Sequence of chain 13.B:
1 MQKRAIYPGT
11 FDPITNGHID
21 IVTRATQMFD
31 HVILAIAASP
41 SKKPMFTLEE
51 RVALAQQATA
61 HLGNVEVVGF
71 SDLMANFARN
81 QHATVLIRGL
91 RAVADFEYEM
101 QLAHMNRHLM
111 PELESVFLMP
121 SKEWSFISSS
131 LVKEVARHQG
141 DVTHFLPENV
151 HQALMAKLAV

Sequence of chain 8.B:
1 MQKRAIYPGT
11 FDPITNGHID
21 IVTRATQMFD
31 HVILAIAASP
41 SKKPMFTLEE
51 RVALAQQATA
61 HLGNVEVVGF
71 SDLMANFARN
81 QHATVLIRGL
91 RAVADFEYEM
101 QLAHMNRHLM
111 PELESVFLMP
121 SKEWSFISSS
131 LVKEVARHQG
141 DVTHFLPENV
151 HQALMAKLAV

This protein binds this small molecule.
Small molecule (SMILES): COc1ccc(Oc2cccc([C@@H](C)Nc3nc4n(n3)C(=O)CC(C)=N4)c2)cc1

Binding-site contacts:
Ligand atom C9 contacts residue THR10 of chain 8.B at 3.7 Å.
Ligand atom C10 contacts residue SER39 of chain 8.B at 3.8 Å.
Ligand atom N3 contacts residue LEU73 of chain 8.B at 3.5 Å.
Ligand atom C4 contacts residue PG41 of chain 8.N at 3.8 Å.
Ligand atom N contacts residue ASP72 of chain 8.B at 3.2 Å (salt-bridge).
Ligand atom C6 contacts residue MET74 of chain 8.B at 3.8 Å (hydrophobic).
Ligand atom C9 contacts residue PG41 of chain 8.N at 3.7 Å.
Ligand atom C14 contacts residue ASP72 of chain 8.B at 3.4 Å.
Ligand atom O1 contacts residue PHE70 of chain 8.B at 3.7 Å.
Ligand atom N4 contacts residue MET74 of chain 8.B at 2.9 Å (h-bond).
Ligand atom C15 contacts residue MET74 of chain 8.B at 3.8 Å (hydrophobic).
Ligand atom C5 contacts residue MET74 of chain 8.B at 3.5 Å (hydrophobic).
Ligand atom C contacts residue LEU102 of chain 8.B at 3.8 Å (hydrophobic).
Ligand atom O contacts residue MET74 of chain 8.B at 3.8 Å.
Ligand atom C2 contacts residue ARG88 of chain 8.B at 3.6 Å.
Ligand atom C5 contacts residue PG41 of chain 8.N at 3.8 Å.
Ligand atom C11 contacts residue ALA37 of chain 8.B at 3.8 Å (hydrophobic).
Ligand atom C19 contacts residue ASN106 of chain 8.B at 3.5 Å.
Ligand atom C20 contacts residue LEU73 of chain 8.B at 3.7 Å (hydrophobic).
Ligand atom C10 contacts residue ALA37 of chain 8.B at 3.8 Å (hydrophobic).
Ligand atom C9 contacts residue ALA37 of chain 8.B at 3.8 Å (hydrophobic).
Ligand atom C7 contacts residue ALA37 of chain 8.B at 3.6 Å (hydrophobic).
Ligand atom C12 contacts residue PHE70 of chain 8.B at 3.7 Å (hydrophobic).
Ligand atom N1 contacts residue HIS138 of chain 13.B at 3.7 Å.
Ligand atom C3 contacts residue PRO8 of chain 8.B at 3.6 Å (hydrophobic).
Ligand atom O2 contacts residue GLU134 of chain 13.B at 3.6 Å.
Ligand atom O contacts residue ASN106 of chain 8.B at 3.1 Å (h-bond).
Ligand atom C19 contacts residue VAL135 of chain 13.B at 3.8 Å (hydrophobic).
Ligand atom C contacts residue ASN106 of chain 8.B at 3.4 Å.
Ligand atom C14 contacts residue SER39 of chain 8.B at 3.4 Å.
Ligand atom C12 contacts residue ALA37 of chain 8.B at 3.6 Å (hydrophobic).
Ligand atom C1 contacts residue MET74 of chain 8.B at 3.7 Å (hydrophobic).
Ligand atom N4 contacts residue LEU73 of chain 8.B at 3.4 Å.
Ligand atom C2 contacts residue PRO8 of chain 8.B at 3.8 Å (hydrophobic).
Ligand atom C8 contacts residue ALA37 of chain 8.B at 3.7 Å (hydrophobic).
Ligand atom N contacts residue HIS138 of chain 13.B at 3.8 Å.
Ligand atom O2 contacts residue PG41 of chain 8.N at 3.4 Å (h-bond).
Ligand atom C14 contacts residue SER71 of chain 8.B at 3.5 Å.
Ligand atom C contacts residue ARG88 of chain 8.B at 3.4 Å.
Ligand atom C contacts residue GLU99 of chain 8.B at 3.7 Å.